Binding-site contacts:
Ligand atom O7 contacts residue TYR16 of chain 1.B at 3.0 Å (h-bond).
Ligand atom C3 contacts residue TYR16 of chain 1.B at 4.1 Å (hydrophobic).
Ligand atom C1 contacts residue LEU60 of chain 1.B at 4.4 Å (hydrophobic).
Ligand atom C2 contacts residue HBR1 of chain 1.F at 0.5 Å.
Ligand atom O7 contacts residue LEU60 of chain 1.B at 4.1 Å.
Ligand atom O2 contacts residue TYR86 of chain 1.B at 3.6 Å.
Ligand atom C1 contacts residue LEU65 of chain 1.B at 3.9 Å (hydrophobic).
Ligand atom C4 contacts residue HBR1 of chain 1.F at 1.2 Å.
Ligand atom C3 contacts residue HBR1 of chain 1.F at 1.1 Å.
Ligand atom C4 contacts residue THR122 of chain 1.B at 4.3 Å.
Ligand atom C1 contacts residue HBR1 of chain 1.F at 0.8 Å.
Ligand atom O2 contacts residue VAL100 of chain 1.B at 4.2 Å.
Ligand atom O2 contacts residue MET82 of chain 1.B at 4.4 Å.
Ligand atom C4 contacts residue PHE121 of chain 1.B at 4.3 Å (hydrophobic).
Ligand atom O7 contacts residue HBR1 of chain 1.F at 1.0 Å.
Ligand atom C2 contacts residue VAL100 of chain 1.B at 4.3 Å (hydrophobic).
Ligand atom C4 contacts residue VAL125 of chain 1.B at 4.3 Å (hydrophobic).
Ligand atom O2 contacts residue HBR1 of chain 1.F at 1.4 Å (h-bond).
Ligand atom C1 contacts residue VAL100 of chain 1.B at 4.0 Å (hydrophobic).

Sequence of chain 1.B:
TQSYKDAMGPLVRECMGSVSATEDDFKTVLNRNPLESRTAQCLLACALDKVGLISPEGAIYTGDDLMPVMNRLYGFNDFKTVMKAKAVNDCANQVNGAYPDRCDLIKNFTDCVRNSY

The small molecule below binds the protein below.
Small molecule (SMILES): CC(=O)[C@H](C)O